Sequence of chain 2.A:
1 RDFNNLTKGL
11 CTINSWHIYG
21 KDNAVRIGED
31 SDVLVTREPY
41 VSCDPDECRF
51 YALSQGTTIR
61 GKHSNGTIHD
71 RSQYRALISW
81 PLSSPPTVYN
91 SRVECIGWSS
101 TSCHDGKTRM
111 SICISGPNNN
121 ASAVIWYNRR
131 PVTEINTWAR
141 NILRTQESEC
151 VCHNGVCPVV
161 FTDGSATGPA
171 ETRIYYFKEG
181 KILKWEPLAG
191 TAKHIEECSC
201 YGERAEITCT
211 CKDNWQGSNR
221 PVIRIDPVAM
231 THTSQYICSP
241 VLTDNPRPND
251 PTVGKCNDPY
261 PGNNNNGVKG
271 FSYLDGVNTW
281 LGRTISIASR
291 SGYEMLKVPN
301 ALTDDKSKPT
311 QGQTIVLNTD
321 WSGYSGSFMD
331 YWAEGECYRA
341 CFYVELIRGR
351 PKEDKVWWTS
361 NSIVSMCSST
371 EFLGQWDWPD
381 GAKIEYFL

Sequence of chain 4.A:
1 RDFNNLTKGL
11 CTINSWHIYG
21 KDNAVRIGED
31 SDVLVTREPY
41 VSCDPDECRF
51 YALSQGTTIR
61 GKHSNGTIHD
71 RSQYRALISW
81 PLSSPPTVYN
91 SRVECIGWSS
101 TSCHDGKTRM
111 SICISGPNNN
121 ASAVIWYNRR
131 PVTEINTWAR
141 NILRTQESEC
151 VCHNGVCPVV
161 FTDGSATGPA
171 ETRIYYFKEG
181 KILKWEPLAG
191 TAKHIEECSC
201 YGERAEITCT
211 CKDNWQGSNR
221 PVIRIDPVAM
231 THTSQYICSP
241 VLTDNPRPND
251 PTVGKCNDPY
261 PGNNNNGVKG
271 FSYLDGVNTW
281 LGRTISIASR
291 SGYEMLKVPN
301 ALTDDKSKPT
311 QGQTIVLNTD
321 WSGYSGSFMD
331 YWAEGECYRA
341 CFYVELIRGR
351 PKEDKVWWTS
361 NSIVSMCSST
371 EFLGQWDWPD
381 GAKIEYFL

Binding-site contacts:
Ligand atom C7 contacts residue ASN120 of chain 2.A at 3.5 Å.
Ligand atom O4 contacts residue GLU294 of chain 4.A at 2.8 Å (salt-bridge).
Ligand atom O6 contacts residue GLN375 of chain 4.A at 3.3 Å.
Ligand atom C3 contacts residue GLU294 of chain 4.A at 3.3 Å.
Ligand atom O3 contacts residue ASP250 of chain 4.A at 2.9 Å (salt-bridge).
Ligand atom C6 contacts residue ASP250 of chain 4.A at 3.5 Å.
Ligand atom O4 contacts residue ARG247 of chain 4.A at 3.1 Å (salt-bridge).
Ligand atom O6 contacts residue ILE285 of chain 4.A at 2.8 Å (h-bond).
Ligand atom O3 contacts residue ASN249 of chain 4.A at 2.7 Å (h-bond).
Ligand atom N2 contacts residue ASN120 of chain 2.A at 2.8 Å (h-bond).
Ligand atom C6 contacts residue LEU373 of chain 4.A at 3.3 Å (hydrophobic).
Ligand atom O2 contacts residue LEU296 of chain 4.A at 3.4 Å.
Ligand atom O5 contacts residue GLN375 of chain 4.A at 3.4 Å (h-bond).
Ligand atom C6 contacts residue PRO309 of chain 4.A at 3.7 Å (hydrophobic).
Ligand atom C3 contacts residue GLY312 of chain 4.A at 3.1 Å.
Ligand atom C6 contacts residue LYS308 of chain 4.A at 3.6 Å.
Ligand atom O6 contacts residue ASP250 of chain 4.A at 2.6 Å (salt-bridge).
Ligand atom C6 contacts residue ILE285 of chain 4.A at 3.5 Å (hydrophobic).
Ligand atom C2 contacts residue ASN120 of chain 2.A at 2.4 Å.
Ligand atom O3 contacts residue GLN311 of chain 4.A at 3.4 Å.
Ligand atom O2 contacts residue GLY312 of chain 4.A at 3.1 Å.
Ligand atom C6 contacts residue GLN311 of chain 4.A at 3.6 Å.
Ligand atom O6 contacts residue THR310 of chain 4.A at 3.6 Å.
Ligand atom O5 contacts residue ASN120 of chain 2.A at 2.4 Å (h-bond).
Ligand atom C4 contacts residue GLU294 of chain 4.A at 3.5 Å.
Ligand atom O5 contacts residue GLY374 of chain 4.A at 3.2 Å.
Ligand atom C5 contacts residue ARG283 of chain 4.A at 3.5 Å.
Ligand atom C8 contacts residue ASN119 of chain 2.A at 3.4 Å.
Ligand atom O3 contacts residue GLY312 of chain 4.A at 2.9 Å (h-bond).
Ligand atom O5 contacts residue ASP250 of chain 4.A at 3.5 Å (salt-bridge).
Ligand atom C5 contacts residue ASN120 of chain 2.A at 3.7 Å.
Ligand atom O4 contacts residue ARG283 of chain 4.A at 3.6 Å.
Ligand atom O6 contacts residue LYS308 of chain 4.A at 2.8 Å (salt-bridge).
Ligand atom C6 contacts residue THR310 of chain 4.A at 3.6 Å.
Ligand atom C1 contacts residue ASN120 of chain 2.A at 1.4 Å.
Ligand atom O3 contacts residue ARG283 of chain 4.A at 2.9 Å (salt-bridge).
Ligand atom O3 contacts residue GLU294 of chain 4.A at 2.7 Å (salt-bridge).
Ligand atom O2 contacts residue ASN249 of chain 4.A at 3.1 Å (h-bond).
Ligand atom O4 contacts residue ILE287 of chain 4.A at 3.3 Å.
Ligand atom O5 contacts residue ARG283 of chain 4.A at 3.1 Å (salt-bridge).

A protein and the small-molecule ligand that binds it are described below.
Small molecule (SMILES): CC(=O)N[C@H]1[C@H](O[C@H]2[C@H](O)[C@@H](NC(C)=O)CO[C@@H]2CO)O[C@H](CO)[C@@H](O[C@@H]2O[C@H](CO[C@H]3O[C@H](CO)[C@@H](O)[C@H](O)[C@@H]3O)[C@@H](O)[C@H](O[C@H]3O[C@H](CO)[C@@H](O)[C@H](O)[C@@H]3O[C@H]3O[C@H](CO)[C@@H](O)[C@H](O)[C@@H]3O[C@H]3O[C@H](CO)[C@@H](O)[C@H](O)[C@@H]3O)[C@@H]2O)[C@@H]1O